Binding-site contacts:
Ligand atom O7 contacts residue ASN343 of chain 1.D at 3.7 Å.
Ligand atom C6 contacts residue ASP339 of chain 1.D at 3.8 Å.
Ligand atom N2 contacts residue ASN343 of chain 1.D at 3.2 Å (h-bond).
Ligand atom C7 contacts residue ASN343 of chain 1.D at 3.8 Å.
Ligand atom O5 contacts residue PHE371 of chain 1.D at 3.4 Å.
Ligand atom O6 contacts residue PHE342 of chain 1.D at 3.2 Å.
Ligand atom C3 contacts residue ASN343 of chain 1.D at 3.6 Å.
Ligand atom O6 contacts residue LEU368 of chain 1.D at 3.8 Å.
Ligand atom O5 contacts residue ASN343 of chain 1.D at 2.4 Å (h-bond).
Ligand atom C7 contacts residue VAL367 of chain 1.D at 3.7 Å (hydrophobic).
Ligand atom C3 contacts residue ASN370 of chain 1.D at 3.4 Å.
Ligand atom C2 contacts residue ASN370 of chain 1.D at 3.6 Å.
Ligand atom C6 contacts residue PHE371 of chain 1.D at 3.3 Å (hydrophobic).
Ligand atom C5 contacts residue ASP339 of chain 1.D at 3.9 Å.
Ligand atom C1 contacts residue VAL367 of chain 1.D at 3.4 Å (hydrophobic).
Ligand atom C1 contacts residue ASN370 of chain 1.D at 3.9 Å.
Ligand atom C6 contacts residue ASN370 of chain 1.D at 3.5 Å.
Ligand atom O7 contacts residue VAL367 of chain 1.D at 3.6 Å.
Ligand atom C5 contacts residue ASN370 of chain 1.D at 3.3 Å.
Ligand atom N2 contacts residue VAL367 of chain 1.D at 3.5 Å (h-bond).
Ligand atom C6 contacts residue ASN343 of chain 1.D at 3.9 Å.
Ligand atom C8 contacts residue VAL367 of chain 1.D at 3.8 Å (hydrophobic).
Ligand atom C5 contacts residue ASN343 of chain 1.D at 3.4 Å.
Ligand atom C1 contacts residue GLU340 of chain 1.D at 3.3 Å.
Ligand atom C7 contacts residue GLU340 of chain 1.D at 3.7 Å.
Ligand atom C4 contacts residue ASN343 of chain 1.D at 3.1 Å.
Ligand atom O7 contacts residue GLU340 of chain 1.D at 3.2 Å.
Ligand atom N2 contacts residue ASN370 of chain 1.D at 3.1 Å (h-bond).
Ligand atom O4 contacts residue VAL367 of chain 1.D at 3.7 Å.
Ligand atom C5 contacts residue PHE371 of chain 1.D at 3.6 Å (hydrophobic).
Ligand atom C1 contacts residue ASN343 of chain 1.D at 1.4 Å.
Ligand atom O6 contacts residue PHE371 of chain 1.D at 2.7 Å (h-bond).
Ligand atom C2 contacts residue ASN343 of chain 1.D at 2.4 Å.
Ligand atom C3 contacts residue GLU340 of chain 1.D at 3.9 Å.
Ligand atom C1 contacts residue PHE371 of chain 1.D at 3.9 Å (hydrophobic).
Ligand atom O5 contacts residue GLU340 of chain 1.D at 3.2 Å (salt-bridge).
Ligand atom C8 contacts residue GLU340 of chain 1.D at 3.6 Å.
Ligand atom O3 contacts residue ASN370 of chain 1.D at 4.0 Å.
Ligand atom C5 contacts residue GLU340 of chain 1.D at 3.3 Å.
Ligand atom O6 contacts residue ASN343 of chain 1.D at 2.6 Å (h-bond).

This protein binds this small molecule.
Small molecule (SMILES): CC(=O)N[C@H]1[C@H](O[C@H]2[C@H](O)[C@@H](NC(C)=O)CO[C@@H]2CO)O[C@H](CO)[C@@H](O)[C@@H]1O

Sequence of chain 1.D:
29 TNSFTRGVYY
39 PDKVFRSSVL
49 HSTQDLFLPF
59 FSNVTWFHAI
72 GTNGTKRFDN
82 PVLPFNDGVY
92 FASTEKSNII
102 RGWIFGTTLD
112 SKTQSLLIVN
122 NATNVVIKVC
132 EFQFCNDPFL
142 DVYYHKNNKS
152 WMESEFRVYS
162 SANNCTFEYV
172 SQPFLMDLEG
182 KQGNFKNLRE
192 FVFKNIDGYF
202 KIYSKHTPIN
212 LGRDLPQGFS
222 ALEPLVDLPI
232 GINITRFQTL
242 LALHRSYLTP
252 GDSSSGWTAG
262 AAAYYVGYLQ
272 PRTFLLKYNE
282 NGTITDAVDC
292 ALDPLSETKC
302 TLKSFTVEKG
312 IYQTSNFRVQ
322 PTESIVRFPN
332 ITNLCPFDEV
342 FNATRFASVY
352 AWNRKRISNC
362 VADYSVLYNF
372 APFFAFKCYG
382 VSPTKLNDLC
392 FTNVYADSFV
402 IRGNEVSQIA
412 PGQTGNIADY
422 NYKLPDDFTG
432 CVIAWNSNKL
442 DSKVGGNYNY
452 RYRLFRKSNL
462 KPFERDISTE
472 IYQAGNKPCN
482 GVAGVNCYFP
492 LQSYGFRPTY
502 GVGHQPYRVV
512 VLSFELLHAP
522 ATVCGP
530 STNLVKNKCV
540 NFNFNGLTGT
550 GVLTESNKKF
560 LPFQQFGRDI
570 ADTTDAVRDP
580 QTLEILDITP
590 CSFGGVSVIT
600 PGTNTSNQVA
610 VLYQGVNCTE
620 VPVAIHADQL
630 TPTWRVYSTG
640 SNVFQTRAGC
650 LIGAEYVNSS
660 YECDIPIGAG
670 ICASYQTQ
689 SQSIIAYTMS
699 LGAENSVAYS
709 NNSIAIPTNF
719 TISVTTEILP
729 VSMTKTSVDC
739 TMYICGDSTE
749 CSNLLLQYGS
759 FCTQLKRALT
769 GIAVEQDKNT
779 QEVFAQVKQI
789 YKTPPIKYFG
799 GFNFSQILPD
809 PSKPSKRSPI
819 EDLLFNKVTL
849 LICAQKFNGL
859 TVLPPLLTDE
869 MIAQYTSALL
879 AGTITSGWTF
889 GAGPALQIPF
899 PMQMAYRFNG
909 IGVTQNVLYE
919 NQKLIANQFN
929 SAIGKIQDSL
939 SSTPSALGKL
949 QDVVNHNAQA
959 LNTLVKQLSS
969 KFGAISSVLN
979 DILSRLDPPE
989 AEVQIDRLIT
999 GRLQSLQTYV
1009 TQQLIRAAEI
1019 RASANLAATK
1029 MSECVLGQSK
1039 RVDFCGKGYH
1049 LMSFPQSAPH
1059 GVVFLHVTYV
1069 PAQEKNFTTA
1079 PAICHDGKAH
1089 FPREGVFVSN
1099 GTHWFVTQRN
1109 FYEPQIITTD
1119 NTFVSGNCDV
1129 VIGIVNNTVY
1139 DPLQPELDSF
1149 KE